Binding-site contacts:
Ligand atom O7 contacts residue ASN603 of chain 1.A at 3.3 Å (h-bond).
Ligand atom C1 contacts residue ASN603 of chain 1.A at 1.4 Å.
Ligand atom C2 contacts residue ASN603 of chain 1.A at 2.5 Å.
Ligand atom C7 contacts residue ASN603 of chain 1.A at 3.0 Å.
Ligand atom N2 contacts residue ASN603 of chain 1.A at 2.9 Å (h-bond).
Ligand atom C5 contacts residue ASN603 of chain 1.A at 3.7 Å.
Ligand atom C8 contacts residue ASN603 of chain 1.A at 3.6 Å.
Ligand atom C3 contacts residue ASN603 of chain 1.A at 3.8 Å.
Ligand atom C4 contacts residue ASN603 of chain 1.A at 4.2 Å.
Ligand atom O5 contacts residue ASN603 of chain 1.A at 2.4 Å (h-bond).

A protein and the small-molecule ligand that binds it are described below.
Small molecule (SMILES): CC(=O)N[C@@H]1[C@@H](O)[C@H](O)[C@@H](CO)O[C@H]1O

Sequence of chain 1.A:
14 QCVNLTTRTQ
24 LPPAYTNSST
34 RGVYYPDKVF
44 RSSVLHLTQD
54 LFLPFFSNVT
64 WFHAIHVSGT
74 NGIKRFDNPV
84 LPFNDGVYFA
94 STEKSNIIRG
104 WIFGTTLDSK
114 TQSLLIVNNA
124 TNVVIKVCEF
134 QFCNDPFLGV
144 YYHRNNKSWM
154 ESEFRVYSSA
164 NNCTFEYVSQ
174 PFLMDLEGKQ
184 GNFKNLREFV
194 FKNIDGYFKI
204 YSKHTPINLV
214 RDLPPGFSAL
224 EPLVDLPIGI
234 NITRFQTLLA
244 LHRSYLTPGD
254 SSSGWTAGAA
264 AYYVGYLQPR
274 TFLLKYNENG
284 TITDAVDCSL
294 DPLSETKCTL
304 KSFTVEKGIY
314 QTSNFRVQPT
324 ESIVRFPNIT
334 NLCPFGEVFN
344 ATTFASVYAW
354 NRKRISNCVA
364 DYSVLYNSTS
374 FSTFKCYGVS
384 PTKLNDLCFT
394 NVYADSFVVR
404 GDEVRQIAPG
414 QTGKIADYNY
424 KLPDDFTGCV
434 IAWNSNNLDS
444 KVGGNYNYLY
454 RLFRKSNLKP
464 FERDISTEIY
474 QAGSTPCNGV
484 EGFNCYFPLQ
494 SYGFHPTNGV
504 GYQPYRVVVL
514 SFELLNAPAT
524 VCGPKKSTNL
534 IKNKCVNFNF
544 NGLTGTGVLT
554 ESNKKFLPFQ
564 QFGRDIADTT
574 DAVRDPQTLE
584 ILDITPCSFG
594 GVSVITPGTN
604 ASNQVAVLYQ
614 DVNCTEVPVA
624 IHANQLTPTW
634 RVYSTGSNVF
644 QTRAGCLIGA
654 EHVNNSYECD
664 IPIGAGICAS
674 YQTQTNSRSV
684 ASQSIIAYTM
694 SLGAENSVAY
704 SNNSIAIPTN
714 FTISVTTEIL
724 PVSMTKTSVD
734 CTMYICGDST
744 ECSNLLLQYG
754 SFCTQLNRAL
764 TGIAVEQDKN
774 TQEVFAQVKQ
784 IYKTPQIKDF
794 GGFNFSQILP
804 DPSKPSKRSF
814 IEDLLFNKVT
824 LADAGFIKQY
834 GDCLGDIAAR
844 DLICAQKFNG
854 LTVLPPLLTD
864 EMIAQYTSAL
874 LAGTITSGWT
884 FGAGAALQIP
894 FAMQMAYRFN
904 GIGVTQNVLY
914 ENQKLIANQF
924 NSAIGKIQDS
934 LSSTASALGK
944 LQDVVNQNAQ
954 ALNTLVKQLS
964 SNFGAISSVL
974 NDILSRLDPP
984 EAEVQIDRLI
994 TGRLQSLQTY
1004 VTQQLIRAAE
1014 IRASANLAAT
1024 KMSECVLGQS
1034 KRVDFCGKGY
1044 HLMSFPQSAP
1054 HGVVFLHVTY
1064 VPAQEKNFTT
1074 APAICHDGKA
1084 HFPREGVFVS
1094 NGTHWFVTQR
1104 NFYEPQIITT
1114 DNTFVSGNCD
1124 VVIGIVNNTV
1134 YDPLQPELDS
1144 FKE